This protein binds this small molecule.
Small molecule (SMILES): CC(=O)N[C@@H]1[C@@H](O)[C@H](O)[C@@H](CO)O[C@H]1O

Sequence of chain 1.A:
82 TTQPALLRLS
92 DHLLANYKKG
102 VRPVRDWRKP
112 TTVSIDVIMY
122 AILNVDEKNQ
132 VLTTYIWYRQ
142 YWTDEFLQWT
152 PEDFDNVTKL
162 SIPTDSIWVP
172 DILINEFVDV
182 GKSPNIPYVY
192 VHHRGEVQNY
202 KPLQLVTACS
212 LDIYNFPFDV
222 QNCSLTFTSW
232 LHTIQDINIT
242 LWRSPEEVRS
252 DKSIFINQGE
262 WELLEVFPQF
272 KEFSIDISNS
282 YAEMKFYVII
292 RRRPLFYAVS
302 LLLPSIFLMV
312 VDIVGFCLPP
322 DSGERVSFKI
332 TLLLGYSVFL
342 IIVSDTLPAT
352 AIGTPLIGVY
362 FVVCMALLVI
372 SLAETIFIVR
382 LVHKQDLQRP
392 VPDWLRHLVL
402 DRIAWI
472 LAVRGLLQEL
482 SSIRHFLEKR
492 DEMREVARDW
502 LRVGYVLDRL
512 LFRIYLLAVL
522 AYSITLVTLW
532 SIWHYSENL

Binding-site contacts:
Ligand atom C2 contacts residue ASN239 of chain 1.A at 2.4 Å.
Ligand atom O5 contacts residue ASN239 of chain 1.A at 2.4 Å (h-bond).
Ligand atom C5 contacts residue ASN239 of chain 1.A at 3.7 Å.
Ligand atom O6 contacts residue ILE240 of chain 1.A at 3.9 Å.
Ligand atom O5 contacts residue PHE271 of chain 1.A at 3.8 Å.
Ligand atom O7 contacts residue ILE235 of chain 1.A at 3.2 Å.
Ligand atom C7 contacts residue ASN239 of chain 1.A at 3.5 Å.
Ligand atom C6 contacts residue PHE271 of chain 1.A at 3.9 Å (hydrophobic).
Ligand atom O6 contacts residue ASN239 of chain 1.A at 3.6 Å.
Ligand atom C8 contacts residue GLN236 of chain 1.A at 4.2 Å.
Ligand atom O5 contacts residue ILE240 of chain 1.A at 4.3 Å.
Ligand atom O7 contacts residue GLU273 of chain 1.A at 4.3 Å.
Ligand atom C1 contacts residue PHE271 of chain 1.A at 4.3 Å (hydrophobic).
Ligand atom C8 contacts residue ILE235 of chain 1.A at 4.1 Å (hydrophobic).
Ligand atom O6 contacts residue THR241 of chain 1.A at 3.7 Å.
Ligand atom C1 contacts residue ASN239 of chain 1.A at 1.4 Å.
Ligand atom N2 contacts residue ASN239 of chain 1.A at 2.9 Å (h-bond).
Ligand atom C6 contacts residue ASN239 of chain 1.A at 4.3 Å.
Ligand atom C5 contacts residue PHE271 of chain 1.A at 3.7 Å (hydrophobic).
Ligand atom O7 contacts residue ASN239 of chain 1.A at 3.9 Å.
Ligand atom C4 contacts residue ASN239 of chain 1.A at 4.2 Å.
Ligand atom C7 contacts residue ILE235 of chain 1.A at 3.9 Å (hydrophobic).
Ligand atom C3 contacts residue ASN239 of chain 1.A at 3.8 Å.